This protein binds this small molecule.
Small molecule (SMILES): NCC(=O)O

Sequence of chain 1.A:
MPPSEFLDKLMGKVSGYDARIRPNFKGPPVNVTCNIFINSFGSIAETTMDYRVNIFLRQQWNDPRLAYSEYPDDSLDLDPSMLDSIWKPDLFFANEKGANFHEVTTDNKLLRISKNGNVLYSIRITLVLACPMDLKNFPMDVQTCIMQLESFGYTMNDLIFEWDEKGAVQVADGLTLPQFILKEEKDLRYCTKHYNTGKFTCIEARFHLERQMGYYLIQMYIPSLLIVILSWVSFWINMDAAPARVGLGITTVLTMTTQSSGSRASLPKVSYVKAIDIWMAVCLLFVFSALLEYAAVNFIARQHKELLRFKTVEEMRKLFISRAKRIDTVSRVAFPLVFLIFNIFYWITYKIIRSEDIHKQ

Sequence of chain 1.D:
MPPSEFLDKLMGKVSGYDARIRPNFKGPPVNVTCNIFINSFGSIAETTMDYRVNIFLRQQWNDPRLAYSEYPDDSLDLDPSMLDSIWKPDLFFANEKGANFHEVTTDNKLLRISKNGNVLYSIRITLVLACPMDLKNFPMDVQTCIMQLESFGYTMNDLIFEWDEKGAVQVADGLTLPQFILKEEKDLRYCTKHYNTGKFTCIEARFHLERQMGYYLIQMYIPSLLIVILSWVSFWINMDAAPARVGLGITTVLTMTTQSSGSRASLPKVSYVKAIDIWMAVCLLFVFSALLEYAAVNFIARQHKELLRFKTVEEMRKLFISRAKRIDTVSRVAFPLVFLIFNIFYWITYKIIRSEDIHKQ

Binding-site contacts:
Ligand atom C contacts residue TYR226 of chain 1.A at 4.4 Å (hydrophobic).
Ligand atom C contacts residue LEU141 of chain 1.D at 4.1 Å (hydrophobic).
Ligand atom N contacts residue GLY184 of chain 1.A at 4.2 Å.
Ligand atom C contacts residue PHE87 of chain 1.D at 3.9 Å (hydrophobic).
Ligand atom O contacts residue ARG89 of chain 1.D at 2.7 Å (salt-bridge).
Ligand atom N contacts residue PHE231 of chain 1.A at 4.2 Å.
Ligand atom CA contacts residue PHE231 of chain 1.A at 3.6 Å (hydrophobic).
Ligand atom C contacts residue ARG89 of chain 1.D at 3.7 Å.
Ligand atom OXT contacts residue PHE183 of chain 1.A at 3.7 Å.
Ligand atom C contacts residue SER153 of chain 1.D at 3.5 Å.
Ligand atom OXT contacts residue PHE87 of chain 1.D at 3.9 Å.
Ligand atom CA contacts residue THR228 of chain 1.A at 3.8 Å.
Ligand atom CA contacts residue LEU141 of chain 1.D at 3.9 Å (hydrophobic).
Ligand atom OXT contacts residue ARG89 of chain 1.D at 3.8 Å.
Ligand atom CA contacts residue TYR226 of chain 1.A at 3.8 Å (hydrophobic).
Ligand atom N contacts residue LEU141 of chain 1.D at 3.8 Å.
Ligand atom CA contacts residue PHE87 of chain 1.D at 4.5 Å (hydrophobic).
Ligand atom OXT contacts residue SER153 of chain 1.D at 2.4 Å (h-bond).
Ligand atom O contacts residue SER153 of chain 1.D at 4.0 Å.
Ligand atom C contacts residue THR228 of chain 1.A at 3.8 Å.
Ligand atom O contacts residue THR228 of chain 1.A at 3.3 Å (h-bond).
Ligand atom OXT contacts residue LEU141 of chain 1.D at 4.0 Å.
Ligand atom N contacts residue PHE183 of chain 1.A at 3.3 Å.
Ligand atom O contacts residue TYR226 of chain 1.A at 4.1 Å.
Ligand atom O contacts residue PHE87 of chain 1.D at 4.1 Å.